Sequence of chain 2.C:
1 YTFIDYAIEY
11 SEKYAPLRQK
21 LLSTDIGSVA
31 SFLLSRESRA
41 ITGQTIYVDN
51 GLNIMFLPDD

Binding-site contacts:
Ligand atom C7 contacts residue ALA223 of chain 2.A at 3.7 Å (hydrophobic).
Ligand atom C11 contacts residue ALA121 of chain 2.A at 4.2 Å (hydrophobic).
Ligand atom C1 contacts residue PHE3 of chain 2.C at 3.8 Å (hydrophobic).
Ligand atom C7 contacts residue ILE227 of chain 2.A at 3.5 Å (hydrophobic).
Ligand atom CL2 contacts residue ASN122 of chain 2.A at 3.8 Å.
Ligand atom CL1 contacts residue ALA223 of chain 2.A at 3.4 Å.
Ligand atom C8 contacts residue ALA223 of chain 2.A at 3.8 Å (hydrophobic).
Ligand atom C3 contacts residue TYR181 of chain 2.A at 3.5 Å (hydrophobic).
Ligand atom C6 contacts residue ILE4 of chain 2.C at 3.5 Å (hydrophobic).
Ligand atom C4 contacts residue ILE227 of chain 2.A at 4.2 Å (hydrophobic).
Ligand atom C4 contacts residue NAD1 of chain 2.E at 4.0 Å.
Ligand atom C12 contacts residue VAL126 of chain 2.A at 3.8 Å (hydrophobic).
Ligand atom C2 contacts residue NAD1 of chain 2.E at 3.7 Å.
Ligand atom C5 contacts residue ALA224 of chain 2.A at 3.5 Å (hydrophobic).
Ligand atom O1 contacts residue TYR181 of chain 2.A at 2.6 Å (h-bond).
Ligand atom C1 contacts residue TYR181 of chain 2.A at 4.1 Å (hydrophobic).
Ligand atom C6 contacts residue NAD1 of chain 2.E at 3.4 Å.
Ligand atom C11 contacts residue ALA223 of chain 2.A at 4.2 Å (hydrophobic).
Ligand atom C3 contacts residue NAD1 of chain 2.E at 3.7 Å.
Ligand atom C1 contacts residue NAD1 of chain 2.E at 3.5 Å.
Ligand atom N1 contacts residue NAD1 of chain 2.E at 3.7 Å.
Ligand atom C10 contacts residue ALA223 of chain 2.A at 3.8 Å (hydrophobic).
Ligand atom CL1 contacts residue NAD1 of chain 2.E at 3.4 Å.
Ligand atom CL2 contacts residue ALA123 of chain 2.A at 3.2 Å.
Ligand atom CL1 contacts residue ALA121 of chain 2.A at 3.5 Å.
Ligand atom C2 contacts residue TYR171 of chain 2.A at 3.9 Å (hydrophobic).
Ligand atom C5 contacts residue NAD1 of chain 2.E at 3.8 Å.
Ligand atom C6 contacts residue ILE227 of chain 2.A at 3.8 Å (hydrophobic).
Ligand atom C6 contacts residue ALA224 of chain 2.A at 3.9 Å (hydrophobic).
Ligand atom CL2 contacts residue VAL126 of chain 2.A at 3.9 Å.
Ligand atom C9 contacts residue ALA223 of chain 2.A at 3.5 Å (hydrophobic).
Ligand atom C10 contacts residue ALA121 of chain 2.A at 3.2 Å (hydrophobic).
Ligand atom O1 contacts residue NAD1 of chain 2.E at 2.9 Å (h-bond).
Ligand atom C12 contacts residue ILE227 of chain 2.A at 3.8 Å (hydrophobic).
Ligand atom C10 contacts residue ASN122 of chain 2.A at 4.2 Å.
Ligand atom C12 contacts residue ALA223 of chain 2.A at 3.9 Å (hydrophobic).
Ligand atom C5 contacts residue ILE227 of chain 2.A at 3.7 Å (hydrophobic).
Ligand atom C6 contacts residue PHE3 of chain 2.C at 4.1 Å (hydrophobic).
Ligand atom C2 contacts residue TYR181 of chain 2.A at 3.3 Å (hydrophobic).
Ligand atom C9 contacts residue ALA121 of chain 2.A at 3.8 Å (hydrophobic).

A small-molecule ligand and the protein it binds are described below.
Small molecule (SMILES): Oc1ccccc1Nc1ccc(Cl)cc1Cl

Sequence of chain 2.A:
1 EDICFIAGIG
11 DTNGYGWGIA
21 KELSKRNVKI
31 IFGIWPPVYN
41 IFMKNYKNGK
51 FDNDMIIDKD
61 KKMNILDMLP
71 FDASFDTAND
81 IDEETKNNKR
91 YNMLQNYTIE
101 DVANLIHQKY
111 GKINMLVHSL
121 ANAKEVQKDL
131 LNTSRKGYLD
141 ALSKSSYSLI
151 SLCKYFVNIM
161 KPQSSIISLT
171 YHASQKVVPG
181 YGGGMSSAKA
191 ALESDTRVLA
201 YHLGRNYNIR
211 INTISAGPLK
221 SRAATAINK